The protein below binds the small molecule below.
Small molecule (SMILES): CSCC[C@H](NC(=O)[C@H](CC(=O)O)NC(=O)[C@H](CCCCN)NC(=O)[C@H](Cc1ccccc1)NC(=O)[C@H](CC1=c2ccccc2=NC1)NC(=O)[C@H](C)NC(=O)[C@H](CCCN=C(N)N)NC(=O)[C@H](CO)NC(=O)CNC(=O)[C@@H]1CCCN1C(=O)[C@@H](N)CO)C(=O)N[C@@H](CC(C)C)C(=O)N[C@@H](CO)C(=O)O

Sequence of chain 1.B:
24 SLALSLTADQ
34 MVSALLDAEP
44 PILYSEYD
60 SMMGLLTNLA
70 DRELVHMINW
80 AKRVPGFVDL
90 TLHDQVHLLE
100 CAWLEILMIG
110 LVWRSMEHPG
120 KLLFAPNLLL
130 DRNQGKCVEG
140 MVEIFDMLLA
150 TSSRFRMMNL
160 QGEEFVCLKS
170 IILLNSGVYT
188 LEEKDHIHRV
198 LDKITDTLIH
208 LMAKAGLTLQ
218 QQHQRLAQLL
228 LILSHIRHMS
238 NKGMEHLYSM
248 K

Binding-site contacts:
Ligand atom C contacts residue LEU91 of chain 1.B at 4.0 Å (hydrophobic).
Ligand atom CD2 contacts residue GLN94 of chain 1.B at 3.7 Å.
Ligand atom CE1 contacts residue LEU98 of chain 1.B at 3.8 Å (hydrophobic).
Ligand atom CZ contacts residue LEU98 of chain 1.B at 3.9 Å (hydrophobic).
Ligand atom CE2 contacts residue GLU99 of chain 1.B at 3.9 Å.
Ligand atom CB contacts residue LEU91 of chain 1.B at 3.9 Å (hydrophobic).
Ligand atom CD1 contacts residue LEU98 of chain 1.B at 3.9 Å (hydrophobic).
Ligand atom CB contacts residue ILE77 of chain 1.B at 3.8 Å (hydrophobic).
Ligand atom CH2 contacts residue LEU73 of chain 1.B at 3.7 Å (hydrophobic).
Ligand atom CZ contacts residue LEU73 of chain 1.B at 4.0 Å (hydrophobic).
Ligand atom NE contacts residue GLU99 of chain 1.B at 3.0 Å (salt-bridge).
Ligand atom CG contacts residue VAL95 of chain 1.B at 3.8 Å (hydrophobic).
Ligand atom N contacts residue GLU99 of chain 1.B at 3.8 Å.
Ligand atom CH2 contacts residue VAL74 of chain 1.B at 3.9 Å (hydrophobic).
Ligand atom CD1 contacts residue LEU98 of chain 1.B at 3.8 Å (hydrophobic).
Ligand atom CA contacts residue VAL95 of chain 1.B at 3.6 Å (hydrophobic).
Ligand atom CA contacts residue GLU99 of chain 1.B at 3.8 Å.
Ligand atom CE1 contacts residue ILE77 of chain 1.B at 3.9 Å (hydrophobic).
Ligand atom CZ contacts residue GLU99 of chain 1.B at 3.8 Å.
Ligand atom CD contacts residue GLU99 of chain 1.B at 3.8 Å.
Ligand atom CA contacts residue LEU73 of chain 1.B at 3.8 Å (hydrophobic).
Ligand atom NH2 contacts residue GLU99 of chain 1.B at 3.7 Å.
Ligand atom CB contacts residue LEU91 of chain 1.B at 3.7 Å (hydrophobic).
Ligand atom CB contacts residue GLU99 of chain 1.B at 3.4 Å.
Ligand atom CD1 contacts residue VAL95 of chain 1.B at 3.8 Å (hydrophobic).
Ligand atom CG contacts residue LEU91 of chain 1.B at 3.9 Å (hydrophobic).
Ligand atom N contacts residue LEU73 of chain 1.B at 3.7 Å.
Ligand atom CZ2 contacts residue VAL74 of chain 1.B at 3.9 Å (hydrophobic).
Ligand atom O contacts residue VAL95 of chain 1.B at 3.8 Å.
Ligand atom CD1 contacts residue GLN94 of chain 1.B at 3.9 Å.
Ligand atom CE2 contacts residue TRP102 of chain 1.B at 3.8 Å (hydrophobic).
Ligand atom O contacts residue OHT1 of chain 1.K at 3.2 Å.
Ligand atom CH2 contacts residue ILE77 of chain 1.B at 4.0 Å (hydrophobic).
Ligand atom CG contacts residue GLU99 of chain 1.B at 3.5 Å.
Ligand atom CZ contacts residue TRP102 of chain 1.B at 3.9 Å (hydrophobic).
Ligand atom O contacts residue ILE77 of chain 1.B at 3.6 Å.
Ligand atom CD1 contacts residue ILE77 of chain 1.B at 3.6 Å (hydrophobic).
Ligand atom N contacts residue VAL95 of chain 1.B at 3.7 Å.
Ligand atom CZ3 contacts residue ILE77 of chain 1.B at 3.9 Å (hydrophobic).
Ligand atom CB contacts residue ASP70 of chain 1.B at 3.9 Å.